Sequence of chain 1.B:
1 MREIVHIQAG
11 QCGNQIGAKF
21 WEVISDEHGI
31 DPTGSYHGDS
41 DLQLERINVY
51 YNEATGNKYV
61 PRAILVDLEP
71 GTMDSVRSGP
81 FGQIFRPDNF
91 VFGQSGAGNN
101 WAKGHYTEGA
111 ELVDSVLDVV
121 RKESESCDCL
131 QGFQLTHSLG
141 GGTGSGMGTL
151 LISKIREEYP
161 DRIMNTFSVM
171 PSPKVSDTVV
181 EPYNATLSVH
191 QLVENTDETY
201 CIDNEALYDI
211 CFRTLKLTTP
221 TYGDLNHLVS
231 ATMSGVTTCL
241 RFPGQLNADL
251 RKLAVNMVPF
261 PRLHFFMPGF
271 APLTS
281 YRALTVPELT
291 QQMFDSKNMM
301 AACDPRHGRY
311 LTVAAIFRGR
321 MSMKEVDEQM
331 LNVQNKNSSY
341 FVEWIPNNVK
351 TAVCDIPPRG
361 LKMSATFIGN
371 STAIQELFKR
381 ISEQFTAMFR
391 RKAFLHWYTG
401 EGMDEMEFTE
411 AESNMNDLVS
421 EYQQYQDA

A protein and the small-molecule ligand that binds it are described below.
Small molecule (SMILES): CC[C@H](/C=C(/C)[C@@H]1C[C@@H](OC)C[C@H](O)C(C)(C)c2cccc(c2)C[C@@H](O)[C@H](O)C(=O)O1)CO

Binding-site contacts:
Ligand atom C33 contacts residue GLN291 of chain 1.B at 3.3 Å.
Ligand atom C02 contacts residue PHE294 of chain 1.B at 4.0 Å (hydrophobic).
Ligand atom C03 contacts residue PHE294 of chain 1.B at 3.6 Å (hydrophobic).
Ligand atom C21 contacts residue ASP295 of chain 1.B at 3.8 Å.
Ligand atom C08 contacts residue ARG306 of chain 1.B at 3.8 Å.
Ligand atom C01 contacts residue VAL333 of chain 1.B at 4.0 Å (hydrophobic).
Ligand atom O05 contacts residue MET299 of chain 1.B at 4.1 Å.
Ligand atom C11 contacts residue ASN337 of chain 1.B at 4.0 Å.
Ligand atom O05 contacts residue PHE294 of chain 1.B at 2.4 Å (h-bond).
Ligand atom C02 contacts residue TYR310 of chain 1.B at 3.9 Å (hydrophobic).
Ligand atom O26 contacts residue ARG306 of chain 1.B at 3.2 Å (salt-bridge).
Ligand atom C21 contacts residue GLN291 of chain 1.B at 4.2 Å.
Ligand atom O05 contacts residue TYR310 of chain 1.B at 2.8 Å (h-bond).
Ligand atom C27 contacts residue ASP295 of chain 1.B at 3.5 Å.
Ligand atom O30 contacts residue SER296 of chain 1.B at 3.5 Å (h-bond).
Ligand atom O30 contacts residue PHE294 of chain 1.B at 3.6 Å (h-bond).
Ligand atom C06 contacts residue ARG306 of chain 1.B at 3.9 Å.
Ligand atom C18 contacts residue GLN291 of chain 1.B at 3.9 Å.
Ligand atom C01 contacts residue PHE341 of chain 1.B at 4.1 Å (hydrophobic).
Ligand atom C04 contacts residue PRO305 of chain 1.B at 3.8 Å (hydrophobic).
Ligand atom C33 contacts residue PHE294 of chain 1.B at 3.7 Å (hydrophobic).
Ligand atom C23 contacts residue GLN291 of chain 1.B at 3.5 Å.
Ligand atom O30 contacts residue ASP295 of chain 1.B at 3.4 Å.
Ligand atom C13 contacts residue GLN291 of chain 1.B at 3.9 Å.
Ligand atom C07 contacts residue TYR340 of chain 1.B at 4.2 Å (hydrophobic).
Ligand atom C10 contacts residue ASN337 of chain 1.B at 3.7 Å.
Ligand atom O28 contacts residue ASP295 of chain 1.B at 2.9 Å (salt-bridge).
Ligand atom O05 contacts residue PRO305 of chain 1.B at 4.0 Å.
Ligand atom O32 contacts residue GLN291 of chain 1.B at 3.3 Å (h-bond).
Ligand atom C04 contacts residue PHE294 of chain 1.B at 3.1 Å (hydrophobic).
Ligand atom O28 contacts residue SER296 of chain 1.B at 3.9 Å.
Ligand atom C07 contacts residue ARG306 of chain 1.B at 4.0 Å.
Ligand atom C22 contacts residue GLN291 of chain 1.B at 3.7 Å.
Ligand atom C01 contacts residue ASN337 of chain 1.B at 3.7 Å.
Ligand atom C22 contacts residue ASP295 of chain 1.B at 4.1 Å.
Ligand atom C29 contacts residue ASP295 of chain 1.B at 4.2 Å.
Ligand atom C04 contacts residue TYR310 of chain 1.B at 3.7 Å (hydrophobic).
Ligand atom O14 contacts residue GLN291 of chain 1.B at 4.2 Å.
Ligand atom C06 contacts residue TYR340 of chain 1.B at 3.9 Å (hydrophobic).
Ligand atom C08 contacts residue TYR340 of chain 1.B at 3.8 Å (hydrophobic).